Sequence of chain 4.A:
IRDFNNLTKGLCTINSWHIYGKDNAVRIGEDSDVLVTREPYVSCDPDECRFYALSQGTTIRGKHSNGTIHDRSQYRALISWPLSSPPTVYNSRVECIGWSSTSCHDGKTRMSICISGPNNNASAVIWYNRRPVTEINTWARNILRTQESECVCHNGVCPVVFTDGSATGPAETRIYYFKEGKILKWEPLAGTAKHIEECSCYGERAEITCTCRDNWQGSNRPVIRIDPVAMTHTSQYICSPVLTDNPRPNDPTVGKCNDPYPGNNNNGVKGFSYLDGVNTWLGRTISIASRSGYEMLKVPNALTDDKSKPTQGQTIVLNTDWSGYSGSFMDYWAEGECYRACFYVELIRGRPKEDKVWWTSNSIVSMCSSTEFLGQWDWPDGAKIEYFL

The protein below binds the small molecule below.
Small molecule (SMILES): CC(=O)N[C@@H]1[C@@H](O)[C@H](O)[C@@H](CO)O[C@H]1O

Sequence of chain 1.A:
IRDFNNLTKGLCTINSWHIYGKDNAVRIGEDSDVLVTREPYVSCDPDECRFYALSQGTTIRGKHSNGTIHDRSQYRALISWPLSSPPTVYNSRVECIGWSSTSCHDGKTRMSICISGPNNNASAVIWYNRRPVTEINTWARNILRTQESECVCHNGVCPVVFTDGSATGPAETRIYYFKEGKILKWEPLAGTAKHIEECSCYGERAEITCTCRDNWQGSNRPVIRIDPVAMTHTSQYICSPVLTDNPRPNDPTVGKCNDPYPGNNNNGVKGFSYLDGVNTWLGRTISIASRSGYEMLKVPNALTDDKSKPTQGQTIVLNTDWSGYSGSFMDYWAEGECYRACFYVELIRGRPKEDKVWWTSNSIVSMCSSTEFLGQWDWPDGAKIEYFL

Binding-site contacts:
Ligand atom C5 contacts residue TRP358 of chain 4.A at 4.4 Å (hydrophobic).
Ligand atom O6 contacts residue TRP358 of chain 4.A at 3.9 Å.
Ligand atom O7 contacts residue TYR387 of chain 1.A at 3.8 Å.
Ligand atom C1 contacts residue TRP358 of chain 4.A at 4.3 Å (hydrophobic).
Ligand atom C2 contacts residue ASN66 of chain 4.A at 2.2 Å.
Ligand atom C6 contacts residue TRP358 of chain 4.A at 4.0 Å (hydrophobic).
Ligand atom C8 contacts residue ASN66 of chain 4.A at 4.5 Å.
Ligand atom C7 contacts residue ASN66 of chain 4.A at 3.4 Å.
Ligand atom C4 contacts residue TRP358 of chain 4.A at 4.1 Å (hydrophobic).
Ligand atom C5 contacts residue ASN66 of chain 4.A at 3.7 Å.
Ligand atom N2 contacts residue ASN66 of chain 4.A at 2.7 Å (h-bond).
Ligand atom C7 contacts residue TYR387 of chain 1.A at 4.5 Å (hydrophobic).
Ligand atom O5 contacts residue TRP358 of chain 4.A at 3.7 Å.
Ligand atom O7 contacts residue ASN66 of chain 4.A at 3.7 Å.
Ligand atom C4 contacts residue ASN66 of chain 4.A at 4.0 Å.
Ligand atom C1 contacts residue ASN66 of chain 4.A at 1.4 Å.
Ligand atom C2 contacts residue TRP358 of chain 4.A at 4.3 Å (hydrophobic).
Ligand atom O5 contacts residue ASN66 of chain 4.A at 2.4 Å (h-bond).
Ligand atom C3 contacts residue ASN66 of chain 4.A at 3.7 Å.